Sequence of chain 1.B:
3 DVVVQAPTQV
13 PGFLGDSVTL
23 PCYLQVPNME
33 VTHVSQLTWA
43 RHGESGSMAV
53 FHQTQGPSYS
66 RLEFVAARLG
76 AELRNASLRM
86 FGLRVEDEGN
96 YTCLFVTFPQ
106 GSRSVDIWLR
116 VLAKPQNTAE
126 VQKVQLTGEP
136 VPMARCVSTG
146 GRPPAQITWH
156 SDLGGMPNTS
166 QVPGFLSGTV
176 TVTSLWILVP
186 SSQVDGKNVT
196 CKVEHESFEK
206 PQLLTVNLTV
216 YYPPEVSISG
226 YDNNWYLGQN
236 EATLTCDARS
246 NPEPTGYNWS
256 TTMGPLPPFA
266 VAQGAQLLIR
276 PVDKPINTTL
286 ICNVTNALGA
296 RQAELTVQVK

A small-molecule ligand and the protein it binds are described below.
Small molecule (SMILES): CC(=O)N[C@@H]1[C@@H](O)[C@H](O)[C@@H](CO)O[C@H]1O

Binding-site contacts:
Ligand atom C5 contacts residue SER82 of chain 1.B at 4.2 Å.
Ligand atom N2 contacts residue ASN80 of chain 1.B at 3.0 Å (h-bond).
Ligand atom C4 contacts residue ASN80 of chain 1.B at 4.1 Å.
Ligand atom O6 contacts residue SER82 of chain 1.B at 4.4 Å.
Ligand atom O6 contacts residue VAL70 of chain 1.B at 3.4 Å.
Ligand atom C7 contacts residue TYR25 of chain 1.B at 3.7 Å (hydrophobic).
Ligand atom C7 contacts residue ASN80 of chain 1.B at 3.5 Å.
Ligand atom O5 contacts residue SER82 of chain 1.B at 3.7 Å.
Ligand atom C1 contacts residue SER82 of chain 1.B at 4.3 Å.
Ligand atom O7 contacts residue ASN80 of chain 1.B at 3.4 Å (h-bond).
Ligand atom C1 contacts residue ASN80 of chain 1.B at 1.4 Å.
Ligand atom C6 contacts residue SER82 of chain 1.B at 4.0 Å.
Ligand atom N2 contacts residue TYR25 of chain 1.B at 4.2 Å.
Ligand atom C2 contacts residue ASN80 of chain 1.B at 2.4 Å.
Ligand atom C8 contacts residue TYR25 of chain 1.B at 3.6 Å (hydrophobic).
Ligand atom O5 contacts residue ASN80 of chain 1.B at 2.3 Å (h-bond).
Ligand atom C6 contacts residue VAL70 of chain 1.B at 4.4 Å (hydrophobic).
Ligand atom C5 contacts residue ASN80 of chain 1.B at 3.6 Å.
Ligand atom O7 contacts residue TYR25 of chain 1.B at 3.5 Å.
Ligand atom C3 contacts residue ASN80 of chain 1.B at 3.8 Å.